The small molecule below binds the protein below.
Small molecule (SMILES): CC(=O)N[C@@H]1[C@@H](O)[C@H](O)[C@@H](CO)O[C@H]1O

Sequence of chain 1.C:
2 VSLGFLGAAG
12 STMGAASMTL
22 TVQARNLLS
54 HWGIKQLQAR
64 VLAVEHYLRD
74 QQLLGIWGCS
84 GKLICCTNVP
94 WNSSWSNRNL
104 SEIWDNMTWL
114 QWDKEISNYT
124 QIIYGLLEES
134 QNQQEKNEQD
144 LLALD

Binding-site contacts:
Ligand atom O7 contacts residue ASN121 of chain 1.C at 4.2 Å.
Ligand atom C8 contacts residue ASN121 of chain 1.C at 3.5 Å.
Ligand atom N2 contacts residue ASN121 of chain 1.C at 2.7 Å (h-bond).
Ligand atom C3 contacts residue ASN121 of chain 1.C at 3.7 Å.
Ligand atom C2 contacts residue ASN121 of chain 1.C at 2.4 Å.
Ligand atom C5 contacts residue ASN121 of chain 1.C at 3.8 Å.
Ligand atom C1 contacts residue ASN121 of chain 1.C at 1.4 Å.
Ligand atom O5 contacts residue ASN121 of chain 1.C at 2.5 Å (h-bond).
Ligand atom C4 contacts residue ASN121 of chain 1.C at 4.2 Å.
Ligand atom C7 contacts residue ASN121 of chain 1.C at 3.3 Å.